Sequence of chain 1.A:
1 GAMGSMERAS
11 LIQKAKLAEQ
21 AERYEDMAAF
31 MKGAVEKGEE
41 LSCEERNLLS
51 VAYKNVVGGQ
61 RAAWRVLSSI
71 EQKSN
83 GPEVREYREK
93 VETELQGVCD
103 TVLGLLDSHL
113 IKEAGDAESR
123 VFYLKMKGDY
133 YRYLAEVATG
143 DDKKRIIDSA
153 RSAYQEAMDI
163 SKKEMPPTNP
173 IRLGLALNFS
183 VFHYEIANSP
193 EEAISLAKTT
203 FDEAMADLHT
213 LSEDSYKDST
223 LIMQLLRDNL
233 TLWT

Binding-site contacts:
Ligand atom C18 contacts residue ILE148 of chain 1.A at 4.3 Å (hydrophobic).
Ligand atom C13 contacts residue GLN98 of chain 1.A at 4.2 Å.
Ligand atom C06 contacts residue ASP102 of chain 1.A at 3.9 Å.
Ligand atom N07 contacts residue ASP109 of chain 1.A at 3.9 Å.
Ligand atom C10 contacts residue LEU136 of chain 1.A at 3.6 Å (hydrophobic).
Ligand atom C21 contacts residue ASP144 of chain 1.A at 3.7 Å.
Ligand atom C10 contacts residue ILE148 of chain 1.A at 4.2 Å (hydrophobic).
Ligand atom C12 contacts residue GLN98 of chain 1.A at 3.7 Å.
Ligand atom C04 contacts residue LEU136 of chain 1.A at 4.2 Å (hydrophobic).
Ligand atom N07 contacts residue LEU105 of chain 1.A at 3.9 Å.
Ligand atom N08 contacts residue LEU105 of chain 1.A at 3.7 Å.
Ligand atom C11 contacts residue ILE148 of chain 1.A at 4.4 Å (hydrophobic).
Ligand atom C16 contacts residue ILE148 of chain 1.A at 3.9 Å (hydrophobic).
Ligand atom N08 contacts residue GLY106 of chain 1.A at 4.4 Å.
Ligand atom C03 contacts residue LEU136 of chain 1.A at 4.0 Å (hydrophobic).
Ligand atom C17 contacts residue ILE148 of chain 1.A at 3.8 Å (hydrophobic).
Ligand atom C20 contacts residue ASP144 of chain 1.A at 4.0 Å.
Ligand atom N08 contacts residue ASP102 of chain 1.A at 2.9 Å (salt-bridge).
Ligand atom C06 contacts residue TYR133 of chain 1.A at 3.9 Å (hydrophobic).
Ligand atom C20 contacts residue ARG147 of chain 1.A at 4.1 Å.
Ligand atom C18 contacts residue ARG147 of chain 1.A at 4.0 Å.
Ligand atom C11 contacts residue GLN98 of chain 1.A at 4.1 Å.
Ligand atom C06 contacts residue LEU105 of chain 1.A at 3.9 Å (hydrophobic).
Ligand atom C09 contacts residue LEU136 of chain 1.A at 3.9 Å (hydrophobic).
Ligand atom C11 contacts residue LEU136 of chain 1.A at 4.0 Å (hydrophobic).
Ligand atom N07 contacts residue TYR133 of chain 1.A at 3.0 Å (h-bond).
Ligand atom S01 contacts residue TYR133 of chain 1.A at 3.5 Å (h-bond).
Ligand atom C17 contacts residue TYR133 of chain 1.A at 3.9 Å (hydrophobic).
Ligand atom C12 contacts residue LEU136 of chain 1.A at 4.4 Å (hydrophobic).
Ligand atom C18 contacts residue SER151 of chain 1.A at 3.6 Å.
Ligand atom N15 contacts residue ILE148 of chain 1.A at 4.1 Å.
Ligand atom C14 contacts residue ASP102 of chain 1.A at 4.2 Å.
Ligand atom C05 contacts residue LEU105 of chain 1.A at 4.2 Å (hydrophobic).
Ligand atom C18 contacts residue TYR133 of chain 1.A at 4.4 Å (hydrophobic).
Ligand atom C05 contacts residue TYR133 of chain 1.A at 4.0 Å (hydrophobic).
Ligand atom C04 contacts residue LEU105 of chain 1.A at 4.4 Å (hydrophobic).
Ligand atom C19 contacts residue SER151 of chain 1.A at 4.4 Å.
Ligand atom C05 contacts residue ASP102 of chain 1.A at 4.0 Å.
Ligand atom C04 contacts residue ASP102 of chain 1.A at 3.4 Å.
Ligand atom C19 contacts residue ARG147 of chain 1.A at 3.6 Å.

The small molecule below binds the protein below.
Small molecule (SMILES): [H]/N=C(/N)c1cc(-c2ccccc2)c(Nc2ccccc2)s1